A small-molecule ligand and the protein it binds are described below.
Small molecule (SMILES): OC[C@H]1O[C@@H](O)[C@@H](O)[C@@H](O)[C@@H]1O

Binding-site contacts:
Ligand atom C3 contacts residue GLN362 of chain 1.A at 4.5 Å.
Ligand atom O4 contacts residue ARG351 of chain 1.A at 4.3 Å.
Ligand atom O3 contacts residue GLN362 of chain 1.A at 3.8 Å.
Ligand atom C2 contacts residue GLN362 of chain 1.A at 3.3 Å.
Ligand atom O2 contacts residue GLN362 of chain 1.A at 2.6 Å (h-bond).
Ligand atom O6 contacts residue LEU106 of chain 1.A at 4.4 Å.
Ligand atom O6 contacts residue ASP107 of chain 1.A at 2.6 Å (salt-bridge).
Ligand atom O5 contacts residue TRP350 of chain 1.A at 3.0 Å (h-bond).
Ligand atom C5 contacts residue HIS133 of chain 1.A at 4.3 Å.
Ligand atom O5 contacts residue HIS133 of chain 1.A at 4.5 Å.
Ligand atom C5 contacts residue ARG351 of chain 1.A at 4.5 Å.
Ligand atom O3 contacts residue ASP107 of chain 1.A at 4.1 Å.
Ligand atom C6 contacts residue ASP107 of chain 1.A at 3.4 Å.
Ligand atom C6 contacts residue LEU106 of chain 1.A at 4.1 Å (hydrophobic).
Ligand atom C6 contacts residue GLU94 of chain 1.A at 4.4 Å.
Ligand atom O6 contacts residue TRP350 of chain 1.A at 3.5 Å.
Ligand atom C5 contacts residue ASP107 of chain 1.A at 4.2 Å.
Ligand atom O4 contacts residue TRP144 of chain 1.A at 4.2 Å.
Ligand atom C4 contacts residue ARG351 of chain 1.A at 3.8 Å.
Ligand atom O3 contacts residue ARG351 of chain 1.A at 3.0 Å (salt-bridge).
Ligand atom C2 contacts residue ARG351 of chain 1.A at 4.0 Å.
Ligand atom C1 contacts residue TRP350 of chain 1.A at 3.6 Å (hydrophobic).
Ligand atom O1 contacts residue TRP350 of chain 1.A at 3.1 Å (h-bond).
Ligand atom C3 contacts residue ARG351 of chain 1.A at 3.8 Å.
Ligand atom O6 contacts residue ARG351 of chain 1.A at 3.8 Å.
Ligand atom C1 contacts residue GLN362 of chain 1.A at 4.2 Å.
Ligand atom O5 contacts residue ARG351 of chain 1.A at 4.3 Å.
Ligand atom C6 contacts residue TRP350 of chain 1.A at 4.0 Å (hydrophobic).
Ligand atom O2 contacts residue TRP350 of chain 1.A at 3.4 Å (h-bond).
Ligand atom C5 contacts residue TRP350 of chain 1.A at 4.2 Å (hydrophobic).
Ligand atom O4 contacts residue ASP107 of chain 1.A at 2.7 Å (salt-bridge).
Ligand atom C2 contacts residue TRP350 of chain 1.A at 4.1 Å (hydrophobic).
Ligand atom C3 contacts residue ASP107 of chain 1.A at 4.3 Å.
Ligand atom O6 contacts residue GLU94 of chain 1.A at 4.2 Å.
Ligand atom O1 contacts residue GLN362 of chain 1.A at 3.7 Å.
Ligand atom C6 contacts residue HIS133 of chain 1.A at 3.9 Å.
Ligand atom C4 contacts residue ASP107 of chain 1.A at 3.3 Å.
Ligand atom O2 contacts residue ARG351 of chain 1.A at 2.8 Å (salt-bridge).
Ligand atom C5 contacts residue TRP144 of chain 1.A at 3.9 Å (hydrophobic).
Ligand atom O4 contacts residue LEU106 of chain 1.A at 3.9 Å.

Sequence of chain 1.A:
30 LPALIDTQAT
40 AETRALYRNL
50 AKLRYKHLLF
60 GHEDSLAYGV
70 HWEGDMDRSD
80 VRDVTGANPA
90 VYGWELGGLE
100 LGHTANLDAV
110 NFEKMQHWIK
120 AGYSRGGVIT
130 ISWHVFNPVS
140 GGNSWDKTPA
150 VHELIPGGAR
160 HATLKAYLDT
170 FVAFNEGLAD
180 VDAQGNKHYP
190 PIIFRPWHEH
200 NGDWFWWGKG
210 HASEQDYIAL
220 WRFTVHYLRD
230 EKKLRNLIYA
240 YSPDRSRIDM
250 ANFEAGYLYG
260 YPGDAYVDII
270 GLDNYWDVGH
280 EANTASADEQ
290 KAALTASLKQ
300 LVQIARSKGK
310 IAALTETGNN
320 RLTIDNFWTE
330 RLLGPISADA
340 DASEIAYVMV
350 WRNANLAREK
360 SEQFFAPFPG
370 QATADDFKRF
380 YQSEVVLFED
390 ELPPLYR